Sequence of chain 1.B:
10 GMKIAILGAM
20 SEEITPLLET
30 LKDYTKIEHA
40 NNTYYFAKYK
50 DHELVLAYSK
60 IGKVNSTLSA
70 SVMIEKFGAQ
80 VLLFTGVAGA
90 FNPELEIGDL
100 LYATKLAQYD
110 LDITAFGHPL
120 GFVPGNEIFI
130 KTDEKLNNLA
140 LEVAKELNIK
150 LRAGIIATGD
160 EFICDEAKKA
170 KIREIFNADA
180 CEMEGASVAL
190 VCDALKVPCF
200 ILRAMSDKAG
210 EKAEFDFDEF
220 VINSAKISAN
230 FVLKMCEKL

The small molecule below binds the protein below.
Small molecule (SMILES): CCCCSC[C@H]1CN(Cc2c[nH]c3c(N)ncnc23)C[C@@H]1O

Binding-site contacts:
Ligand atom C2 contacts residue ILE162 of chain 1.A at 3.7 Å (hydrophobic).
Ligand atom C3' contacts residue GLU183 of chain 1.A at 3.6 Å.
Ligand atom C6 contacts residue PHE161 of chain 1.A at 3.4 Å (hydrophobic).
Ligand atom N1 contacts residue ILE162 of chain 1.A at 3.0 Å (h-bond).
Ligand atom C2 contacts residue GLU160 of chain 1.A at 3.6 Å.
Ligand atom O3' contacts residue ALA18 of chain 1.A at 3.5 Å.
Ligand atom O3' contacts residue ILE60 of chain 1.A at 3.6 Å.
Ligand atom N7 contacts residue ASP206 of chain 1.A at 2.9 Å (salt-bridge).
Ligand atom C2' contacts residue MET182 of chain 1.A at 3.6 Å (hydrophobic).
Ligand atom N3 contacts residue MET182 of chain 1.A at 3.5 Å.
Ligand atom C21 contacts residue ILE60 of chain 1.A at 3.8 Å (hydrophobic).
Ligand atom O3' contacts residue GLU183 of chain 1.A at 3.0 Å (salt-bridge).
Ligand atom C20 contacts residue PHE216 of chain 1.A at 3.7 Å (hydrophobic).
Ligand atom C5' contacts residue PHE161 of chain 1.A at 3.6 Å (hydrophobic).
Ligand atom C1' contacts residue PHE216 of chain 1.A at 3.6 Å (hydrophobic).
Ligand atom N6 contacts residue PHE161 of chain 1.A at 3.5 Å.
Ligand atom N1 contacts residue CYS180 of chain 1.A at 3.5 Å (h-bond).
Ligand atom C20 contacts residue PHE115 of chain 1.B at 3.7 Å (hydrophobic).
Ligand atom C5 contacts residue ASP206 of chain 1.A at 3.8 Å.
Ligand atom C5 contacts residue PHE161 of chain 1.A at 3.5 Å (hydrophobic).
Ligand atom C2 contacts residue MET182 of chain 1.A at 3.8 Å (hydrophobic).
Ligand atom C2 contacts residue PHE161 of chain 1.A at 3.7 Å (hydrophobic).
Ligand atom C10 contacts residue VAL86 of chain 1.A at 3.1 Å (hydrophobic).
Ligand atom N6 contacts residue ILE162 of chain 1.A at 2.9 Å (h-bond).
Ligand atom C9 contacts residue ALA87 of chain 1.A at 3.7 Å (hydrophobic).
Ligand atom N7 contacts residue SER205 of chain 1.A at 3.6 Å.
Ligand atom C3' contacts residue MET182 of chain 1.A at 3.7 Å (hydrophobic).
Ligand atom C8 contacts residue ALA87 of chain 1.A at 3.3 Å (hydrophobic).
Ligand atom C8 contacts residue GLY88 of chain 1.A at 3.5 Å.
Ligand atom C21 contacts residue PHE115 of chain 1.B at 3.7 Å (hydrophobic).
Ligand atom N1 contacts residue PHE161 of chain 1.A at 3.5 Å.
Ligand atom C5 contacts residue GLY88 of chain 1.A at 3.5 Å.
Ligand atom C2' contacts residue GLU183 of chain 1.A at 3.5 Å.
Ligand atom N6 contacts residue ASP206 of chain 1.A at 3.0 Å (salt-bridge).
Ligand atom N3 contacts residue GLU181 of chain 1.A at 3.5 Å.
Ligand atom C8 contacts residue SER205 of chain 1.A at 3.5 Å.
Ligand atom N7 contacts residue ALA87 of chain 1.A at 3.3 Å.
Ligand atom C4' contacts residue MET19 of chain 1.A at 3.8 Å (hydrophobic).
Ligand atom N7 contacts residue GLY88 of chain 1.A at 3.1 Å (h-bond).
Ligand atom C8 contacts residue ASP206 of chain 1.A at 3.8 Å.

Sequence of chain 1.A:
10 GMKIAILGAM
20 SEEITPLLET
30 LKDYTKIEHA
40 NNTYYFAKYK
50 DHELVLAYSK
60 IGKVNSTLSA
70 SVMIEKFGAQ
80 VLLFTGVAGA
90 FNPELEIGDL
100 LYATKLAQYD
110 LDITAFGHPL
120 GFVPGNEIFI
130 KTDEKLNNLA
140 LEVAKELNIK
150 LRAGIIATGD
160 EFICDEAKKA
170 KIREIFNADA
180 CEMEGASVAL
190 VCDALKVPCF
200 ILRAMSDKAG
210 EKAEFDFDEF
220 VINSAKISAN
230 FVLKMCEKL